The protein below binds the small molecule below.
Small molecule (SMILES): CC(C)(C)OC(=O)N1CCN(c2cc(-c3ccccc3O)nnc2N)CC1

Sequence of chain 1.A:
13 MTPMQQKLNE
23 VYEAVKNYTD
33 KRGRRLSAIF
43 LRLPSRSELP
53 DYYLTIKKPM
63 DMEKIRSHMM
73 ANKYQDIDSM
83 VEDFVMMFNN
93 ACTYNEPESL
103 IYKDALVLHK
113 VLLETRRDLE

Binding-site contacts:
Ligand atom O2 contacts residue TYR54 of chain 1.A at 2.8 Å (h-bond).
Ligand atom C1 contacts residue PHE42 of chain 1.A at 3.9 Å (hydrophobic).
Ligand atom C1 contacts residue MET89 of chain 1.A at 3.7 Å (hydrophobic).
Ligand atom C5 contacts residue LEU45 of chain 1.A at 3.9 Å (hydrophobic).
Ligand atom O1 contacts residue LEU51 of chain 1.A at 4.0 Å.
Ligand atom C2 contacts residue TYR54 of chain 1.A at 3.2 Å (hydrophobic).
Ligand atom C13 contacts residue LEU51 of chain 1.A at 3.7 Å (hydrophobic).
Ligand atom N1 contacts residue ASN97 of chain 1.A at 3.1 Å (h-bond).
Ligand atom N contacts residue ILE103 of chain 1.A at 4.1 Å.
Ligand atom C4 contacts residue PHE42 of chain 1.A at 4.1 Å (hydrophobic).
Ligand atom C11 contacts residue PRO46 of chain 1.A at 4.1 Å (hydrophobic).
Ligand atom C contacts residue MET62 of chain 1.A at 3.1 Å (hydrophobic).
Ligand atom N contacts residue TYR54 of chain 1.A at 3.9 Å.
Ligand atom C7 contacts residue ILE103 of chain 1.A at 3.8 Å (hydrophobic).
Ligand atom N4 contacts residue ILE103 of chain 1.A at 3.5 Å.
Ligand atom C12 contacts residue LEU51 of chain 1.A at 4.1 Å (hydrophobic).
Ligand atom C7 contacts residue TYR96 of chain 1.A at 4.0 Å (hydrophobic).
Ligand atom C1 contacts residue MET62 of chain 1.A at 3.6 Å (hydrophobic).
Ligand atom C7 contacts residue ASN97 of chain 1.A at 3.9 Å.
Ligand atom C5 contacts residue ILE41 of chain 1.A at 3.7 Å (hydrophobic).
Ligand atom C contacts residue ASP63 of chain 1.A at 4.0 Å.
Ligand atom O2 contacts residue ALA93 of chain 1.A at 3.3 Å.
Ligand atom C contacts residue PHE42 of chain 1.A at 4.0 Å (hydrophobic).
Ligand atom C18 contacts residue GLU50 of chain 1.A at 4.0 Å.
Ligand atom C1 contacts residue TYR54 of chain 1.A at 3.4 Å (hydrophobic).
Ligand atom C5 contacts residue PHE42 of chain 1.A at 3.6 Å (hydrophobic).
Ligand atom N4 contacts residue TYR96 of chain 1.A at 3.6 Å.
Ligand atom C4 contacts residue LEU45 of chain 1.A at 3.7 Å (hydrophobic).
Ligand atom N1 contacts residue ILE103 of chain 1.A at 3.9 Å.
Ligand atom C5 contacts residue ASP63 of chain 1.A at 4.0 Å.
Ligand atom C3 contacts residue LEU45 of chain 1.A at 3.8 Å (hydrophobic).
Ligand atom C4 contacts residue ILE41 of chain 1.A at 3.3 Å (hydrophobic).
Ligand atom C10 contacts residue ILE41 of chain 1.A at 4.0 Å (hydrophobic).
Ligand atom C contacts residue MET89 of chain 1.A at 3.7 Å (hydrophobic).
Ligand atom C10 contacts residue PRO46 of chain 1.A at 3.9 Å (hydrophobic).
Ligand atom C17 contacts residue LEU51 of chain 1.A at 4.1 Å (hydrophobic).
Ligand atom C2 contacts residue PHE42 of chain 1.A at 4.1 Å (hydrophobic).
Ligand atom N contacts residue ASN97 of chain 1.A at 3.8 Å.
Ligand atom N1 contacts residue TYR96 of chain 1.A at 3.7 Å.
Ligand atom N4 contacts residue ASN97 of chain 1.A at 3.1 Å (h-bond).